The small molecule below binds the protein below.
Small molecule (SMILES): N[C@@H](Cc1c[nH]c2ccccc12)C(=O)O

Sequence of chain 3.A:
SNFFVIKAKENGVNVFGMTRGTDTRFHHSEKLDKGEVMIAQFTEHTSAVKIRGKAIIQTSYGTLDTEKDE

Binding-site contacts:
Ligand atom C contacts residue THR46 of chain 3.A at 3.9 Å.
Ligand atom C contacts residue GLY21 of chain 2.C at 3.5 Å.
Ligand atom CE3 contacts residue HIS28 of chain 3.A at 4.0 Å.
Ligand atom O contacts residue SER47 of chain 2.C at 2.8 Å (h-bond).
Ligand atom NE1 contacts residue GLN41 of chain 3.A at 2.9 Å (h-bond).
Ligand atom N contacts residue THR19 of chain 2.C at 2.8 Å (h-bond).
Ligand atom CD1 contacts residue SER47 of chain 2.C at 3.5 Å.
Ligand atom N contacts residue ASP23 of chain 2.C at 3.1 Å (salt-bridge).
Ligand atom O contacts residue THR19 of chain 2.C at 3.9 Å.
Ligand atom O contacts residue GLY21 of chain 2.C at 3.1 Å (h-bond).
Ligand atom CB contacts residue SER47 of chain 2.C at 3.4 Å.
Ligand atom CD1 contacts residue ALA48 of chain 2.C at 4.0 Å (hydrophobic).
Ligand atom CH2 contacts residue VAL49 of chain 3.A at 3.8 Å (hydrophobic).
Ligand atom CH2 contacts residue MET38 of chain 3.A at 3.9 Å (hydrophobic).
Ligand atom CB contacts residue THR24 of chain 2.C at 3.6 Å.
Ligand atom CH2 contacts residue GLY17 of chain 3.A at 3.5 Å.
Ligand atom CZ2 contacts residue THR46 of chain 3.A at 3.9 Å.
Ligand atom N contacts residue THR24 of chain 2.C at 2.9 Å (h-bond).
Ligand atom CA contacts residue GLY21 of chain 2.C at 3.6 Å.
Ligand atom CA contacts residue SER47 of chain 2.C at 3.9 Å.
Ligand atom CA contacts residue THR24 of chain 2.C at 3.2 Å.
Ligand atom C contacts residue SER47 of chain 2.C at 3.5 Å.
Ligand atom CB contacts residue THR19 of chain 2.C at 3.6 Å.
Ligand atom CD1 contacts residue THR43 of chain 3.A at 3.9 Å.
Ligand atom CD1 contacts residue GLN41 of chain 3.A at 3.6 Å.
Ligand atom O contacts residue ARG20 of chain 2.C at 3.4 Å.
Ligand atom O contacts residue THR43 of chain 3.A at 3.7 Å.
Ligand atom CZ3 contacts residue GLY17 of chain 3.A at 3.6 Å.
Ligand atom CZ3 contacts residue HIS28 of chain 3.A at 4.0 Å.
Ligand atom OXT contacts residue THR43 of chain 3.A at 2.6 Å (h-bond).
Ligand atom N contacts residue GLY21 of chain 2.C at 2.8 Å (h-bond).
Ligand atom CA contacts residue THR19 of chain 2.C at 3.7 Å.
Ligand atom OXT contacts residue THR46 of chain 3.A at 2.8 Å (h-bond).
Ligand atom CE2 contacts residue GLN41 of chain 3.A at 4.0 Å.
Ligand atom CZ3 contacts residue MET38 of chain 3.A at 4.0 Å (hydrophobic).
Ligand atom C contacts residue THR43 of chain 3.A at 3.6 Å.
Ligand atom NE1 contacts residue ALA40 of chain 3.A at 3.8 Å.
Ligand atom CZ2 contacts residue VAL49 of chain 3.A at 3.7 Å (hydrophobic).
Ligand atom CG contacts residue SER47 of chain 2.C at 3.8 Å.
Ligand atom OXT contacts residue HIS45 of chain 3.A at 3.9 Å.

Sequence of chain 2.C:
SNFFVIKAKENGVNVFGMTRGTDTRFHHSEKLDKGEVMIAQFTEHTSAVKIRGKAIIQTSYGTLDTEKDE